The protein below binds the small molecule below.
Small molecule (SMILES): CC(=O)N[C@H]1[C@H](O[C@H]2[C@H](O)[C@@H](NC(C)=O)CO[C@@H]2CO)O[C@H](CO)[C@@H](O)[C@@H]1O

Sequence of chain 1.E:
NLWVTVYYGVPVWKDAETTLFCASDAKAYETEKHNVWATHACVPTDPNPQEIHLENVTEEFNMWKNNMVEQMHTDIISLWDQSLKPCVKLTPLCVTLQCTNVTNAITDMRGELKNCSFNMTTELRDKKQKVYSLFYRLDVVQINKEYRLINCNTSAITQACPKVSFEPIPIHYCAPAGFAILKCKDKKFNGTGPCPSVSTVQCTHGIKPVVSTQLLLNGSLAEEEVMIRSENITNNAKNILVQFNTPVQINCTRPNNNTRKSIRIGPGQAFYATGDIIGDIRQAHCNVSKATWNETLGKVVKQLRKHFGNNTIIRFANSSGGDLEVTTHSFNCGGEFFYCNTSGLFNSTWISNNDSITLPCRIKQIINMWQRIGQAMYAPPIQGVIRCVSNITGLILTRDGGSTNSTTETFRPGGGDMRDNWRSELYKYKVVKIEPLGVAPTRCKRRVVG

Binding-site contacts:
Ligand atom C2 contacts residue HIS298 of chain 1.E at 3.7 Å.
Ligand atom C3 contacts residue HIS298 of chain 1.E at 3.5 Å.
Ligand atom C7 contacts residue HIS298 of chain 1.E at 4.0 Å.
Ligand atom O7 contacts residue ASN264 of chain 1.E at 3.9 Å.
Ligand atom C2 contacts residue ASN300 of chain 1.E at 2.4 Å.
Ligand atom C7 contacts residue ASN300 of chain 1.E at 3.3 Å.
Ligand atom C4 contacts residue ASN300 of chain 1.E at 4.2 Å.
Ligand atom C8 contacts residue ASN300 of chain 1.E at 3.6 Å.
Ligand atom C3 contacts residue ASN300 of chain 1.E at 3.7 Å.
Ligand atom O7 contacts residue ASN300 of chain 1.E at 4.2 Å.
Ligand atom C5 contacts residue ASN300 of chain 1.E at 3.7 Å.
Ligand atom O5 contacts residue ASN300 of chain 1.E at 2.4 Å (h-bond).
Ligand atom O7 contacts residue HIS298 of chain 1.E at 4.1 Å.
Ligand atom C1 contacts residue ASN300 of chain 1.E at 1.5 Å.
Ligand atom O5 contacts residue THR382 of chain 1.E at 4.2 Å.
Ligand atom C1 contacts residue THR382 of chain 1.E at 4.2 Å.
Ligand atom C8 contacts residue ASN264 of chain 1.E at 4.4 Å.
Ligand atom N2 contacts residue ASN300 of chain 1.E at 2.8 Å (h-bond).
Ligand atom N2 contacts residue HIS298 of chain 1.E at 3.0 Å (h-bond).
Ligand atom C7 contacts residue THR266 of chain 1.E at 4.3 Å.
Ligand atom O3 contacts residue HIS298 of chain 1.E at 4.1 Å.
Ligand atom O7 contacts residue CYS265 of chain 1.E at 4.5 Å.
Ligand atom O7 contacts residue THR266 of chain 1.E at 3.4 Å.
Ligand atom C1 contacts residue HIS298 of chain 1.E at 3.9 Å.